Binding-site contacts:
Ligand atom C5 contacts residue CYS7 of chain 1.C at 2.9 Å (hydrophobic).
Ligand atom C2 contacts residue PRO2 of chain 1.C at 3.8 Å (hydrophobic).
Ligand atom C4 contacts residue HIS1 of chain 1.C at 3.2 Å.
Ligand atom C5 contacts residue HIS1 of chain 1.C at 4.3 Å.
Ligand atom C4 contacts residue CYS7 of chain 1.C at 3.4 Å (hydrophobic).
Ligand atom C6 contacts residue CYS7 of chain 1.C at 1.8 Å (hydrophobic).
Ligand atom C2 contacts residue HIS1 of chain 1.C at 1.3 Å.
Ligand atom O1 contacts residue PRO2 of chain 1.C at 3.4 Å.
Ligand atom O1 contacts residue HIS1 of chain 1.C at 2.2 Å (h-bond).
Ligand atom C3 contacts residue HIS1 of chain 1.C at 2.5 Å.

Sequence of chain 1.C:
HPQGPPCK

A small-molecule ligand and the protein it binds are described below.
Small molecule (SMILES): CCCCC(=O)O